Binding-site contacts:
Ligand atom N contacts residue PHE67 of chain 1.C at 4.1 Å.
Ligand atom N contacts residue LEU42 of chain 1.C at 4.0 Å.
Ligand atom CA contacts residue PHE67 of chain 1.C at 4.1 Å (hydrophobic).
Ligand atom C contacts residue LEU42 of chain 1.C at 4.5 Å (hydrophobic).
Ligand atom OXT contacts residue LYS50 of chain 1.C at 3.2 Å.
Ligand atom CA contacts residue GLU86 of chain 1.C at 3.5 Å.
Ligand atom C contacts residue LYS44 of chain 1.C at 4.1 Å.
Ligand atom N contacts residue LYS44 of chain 1.C at 3.6 Å.
Ligand atom O contacts residue LYS50 of chain 1.C at 3.7 Å.
Ligand atom N contacts residue GLU86 of chain 1.C at 3.3 Å (salt-bridge).
Ligand atom OXT contacts residue LEU42 of chain 1.C at 4.0 Å.
Ligand atom CA contacts residue PRO64 of chain 1.C at 4.1 Å (hydrophobic).
Ligand atom O contacts residue PHE67 of chain 1.C at 4.3 Å.
Ligand atom O contacts residue LEU52 of chain 1.C at 3.8 Å.
Ligand atom CA contacts residue ASP87 of chain 1.C at 3.7 Å.
Ligand atom CA contacts residue LYS44 of chain 1.C at 4.1 Å.
Ligand atom OXT contacts residue LYS44 of chain 1.C at 3.3 Å (salt-bridge).
Ligand atom O contacts residue PRO64 of chain 1.C at 3.6 Å.
Ligand atom C contacts residue LEU52 of chain 1.C at 4.5 Å (hydrophobic).
Ligand atom N contacts residue ARG66 of chain 1.C at 4.3 Å.
Ligand atom C contacts residue PRO64 of chain 1.C at 4.3 Å (hydrophobic).
Ligand atom N contacts residue ASP87 of chain 1.C at 2.7 Å (salt-bridge).
Ligand atom CA contacts residue ARG66 of chain 1.C at 4.2 Å.
Ligand atom C contacts residue LYS50 of chain 1.C at 3.9 Å.

This small molecule binds to this protein.
Small molecule (SMILES): NCC(=O)O

Sequence of chain 1.C:
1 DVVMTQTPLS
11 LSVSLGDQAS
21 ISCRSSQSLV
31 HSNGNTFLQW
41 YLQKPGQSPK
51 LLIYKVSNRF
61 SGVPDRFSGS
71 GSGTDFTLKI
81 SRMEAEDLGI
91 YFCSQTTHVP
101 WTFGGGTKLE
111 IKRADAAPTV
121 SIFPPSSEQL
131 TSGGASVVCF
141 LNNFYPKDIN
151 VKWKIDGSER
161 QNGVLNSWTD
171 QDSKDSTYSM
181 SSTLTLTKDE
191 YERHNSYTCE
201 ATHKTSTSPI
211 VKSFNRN